Sequence of chain 1.A:
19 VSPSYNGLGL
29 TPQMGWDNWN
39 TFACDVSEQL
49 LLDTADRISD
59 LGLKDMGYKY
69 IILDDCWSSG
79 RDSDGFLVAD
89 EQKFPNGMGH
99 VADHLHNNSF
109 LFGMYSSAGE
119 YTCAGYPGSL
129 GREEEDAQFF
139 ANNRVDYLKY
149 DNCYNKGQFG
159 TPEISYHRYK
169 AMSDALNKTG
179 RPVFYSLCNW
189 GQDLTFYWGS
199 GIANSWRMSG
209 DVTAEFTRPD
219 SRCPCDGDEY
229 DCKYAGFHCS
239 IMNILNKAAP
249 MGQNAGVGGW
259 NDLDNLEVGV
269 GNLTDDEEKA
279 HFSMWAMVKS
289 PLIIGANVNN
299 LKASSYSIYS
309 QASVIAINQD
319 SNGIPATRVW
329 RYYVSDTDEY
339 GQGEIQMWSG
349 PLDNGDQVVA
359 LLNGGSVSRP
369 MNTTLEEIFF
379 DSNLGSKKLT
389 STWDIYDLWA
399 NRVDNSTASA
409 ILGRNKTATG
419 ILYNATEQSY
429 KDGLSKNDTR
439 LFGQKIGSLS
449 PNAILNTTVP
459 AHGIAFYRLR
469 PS

A protein and the small-molecule ligand that binds it are described below.
Small molecule (SMILES): CC(=O)N[C@@H]1[C@@H](O)[C@H](O)[C@@H](CO)O[C@H]1O

Binding-site contacts:
Ligand atom C1 contacts residue ASN370 of chain 1.A at 1.4 Å.
Ligand atom C3 contacts residue ASN370 of chain 1.A at 4.0 Å.
Ligand atom N2 contacts residue ASN370 of chain 1.A at 3.4 Å (h-bond).
Ligand atom N2 contacts residue ILE343 of chain 1.A at 4.5 Å.
Ligand atom C2 contacts residue ASN370 of chain 1.A at 2.8 Å.
Ligand atom O7 contacts residue ASN370 of chain 1.A at 4.3 Å.
Ligand atom O5 contacts residue ASN370 of chain 1.A at 2.1 Å (h-bond).
Ligand atom O7 contacts residue TRP328 of chain 1.A at 4.4 Å.
Ligand atom C8 contacts residue TRP328 of chain 1.A at 2.6 Å (hydrophobic).
Ligand atom C7 contacts residue TRP328 of chain 1.A at 3.8 Å (hydrophobic).
Ligand atom C7 contacts residue ASN370 of chain 1.A at 4.3 Å.
Ligand atom C8 contacts residue TYR330 of chain 1.A at 3.7 Å (hydrophobic).
Ligand atom C5 contacts residue ASN370 of chain 1.A at 3.4 Å.
Ligand atom C7 contacts residue TYR330 of chain 1.A at 4.5 Å (hydrophobic).
Ligand atom C4 contacts residue ASN370 of chain 1.A at 4.2 Å.
Ligand atom O7 contacts residue TYR330 of chain 1.A at 4.5 Å.
Ligand atom N2 contacts residue TRP328 of chain 1.A at 4.3 Å.
Ligand atom C6 contacts residue ASN370 of chain 1.A at 4.4 Å.
Ligand atom C8 contacts residue ILE343 of chain 1.A at 4.1 Å (hydrophobic).